Sequence of chain 2.A:
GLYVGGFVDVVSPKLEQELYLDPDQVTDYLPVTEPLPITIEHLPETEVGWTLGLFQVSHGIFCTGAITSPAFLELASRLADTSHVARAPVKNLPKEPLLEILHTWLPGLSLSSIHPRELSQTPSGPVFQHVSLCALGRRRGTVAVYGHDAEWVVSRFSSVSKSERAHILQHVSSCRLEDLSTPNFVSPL

Binding-site contacts:
Ligand atom C22 contacts residue LEU193 of chain 4.B at 3.7 Å (hydrophobic).
Ligand atom O10 contacts residue PRO189 of chain 2.A at 3.1 Å.
Ligand atom C20 contacts residue LEU80 of chain 2.A at 3.9 Å (hydrophobic).
Ligand atom C5 contacts residue NJQ1 of chain 4.J at 3.7 Å.
Ligand atom C21 contacts residue LEU193 of chain 4.B at 3.8 Å (hydrophobic).
Ligand atom C37 contacts residue LEU107 of chain 2.A at 3.9 Å (hydrophobic).
Ligand atom C33 contacts residue NJQ1 of chain 4.I at 3.3 Å.
Ligand atom C30 contacts residue LEU190 of chain 4.B at 3.8 Å (hydrophobic).
Ligand atom C9 contacts residue PRO189 of chain 2.A at 3.7 Å (hydrophobic).
Ligand atom C57 contacts residue ALA77 of chain 2.A at 3.8 Å (hydrophobic).
Ligand atom C28 contacts residue LEU190 of chain 4.B at 3.7 Å (hydrophobic).
Ligand atom O11 contacts residue LEU44 of chain 4.B at 3.5 Å.
Ligand atom C7 contacts residue NJQ1 of chain 4.J at 3.9 Å.
Ligand atom C9 contacts residue NJQ1 of chain 4.J at 3.9 Å.
Ligand atom C32 contacts residue NJQ1 of chain 4.I at 3.7 Å.
Ligand atom C30 contacts residue NJQ1 of chain 4.J at 3.8 Å.
Ligand atom O10 contacts residue NJQ1 of chain 4.J at 3.6 Å.
Ligand atom O29 contacts residue LEU190 of chain 4.B at 3.8 Å.
Ligand atom C33 contacts residue ALA136 of chain 2.A at 3.9 Å (hydrophobic).
Ligand atom C48 contacts residue NJQ1 of chain 4.J at 3.7 Å.
Ligand atom C5 contacts residue PRO189 of chain 4.B at 3.7 Å (hydrophobic).
Ligand atom N8 contacts residue LEU190 of chain 4.B at 3.9 Å.
Ligand atom C4 contacts residue NJQ1 of chain 4.J at 3.4 Å.
Ligand atom O29 contacts residue NJQ1 of chain 4.J at 3.3 Å.
Ligand atom O11 contacts residue THR192 of chain 4.B at 3.6 Å.
Ligand atom N8 contacts residue NJQ1 of chain 4.J at 3.8 Å.
Ligand atom C47 contacts residue ILE102 of chain 2.A at 3.6 Å (hydrophobic).
Ligand atom C6 contacts residue PRO189 of chain 4.B at 3.9 Å (hydrophobic).
Ligand atom C33 contacts residue TRP106 of chain 2.A at 3.9 Å (hydrophobic).
Ligand atom C45 contacts residue TRP106 of chain 2.A at 3.6 Å (hydrophobic).
Ligand atom C2 contacts residue NJQ1 of chain 4.J at 3.8 Å.
Ligand atom O29 contacts residue NJQ1 of chain 4.I at 3.1 Å.
Ligand atom C19 contacts residue PHE73 of chain 2.A at 3.8 Å (hydrophobic).
Ligand atom C28 contacts residue NJQ1 of chain 4.J at 3.5 Å.
Ligand atom C3 contacts residue NJQ1 of chain 4.J at 3.4 Å.
Ligand atom C18 contacts residue PHE186 of chain 2.A at 3.7 Å (hydrophobic).
Ligand atom C34 contacts residue TRP106 of chain 2.A at 3.9 Å (hydrophobic).
Ligand atom C19 contacts residue LEU76 of chain 2.A at 3.5 Å (hydrophobic).
Ligand atom C18 contacts residue PHE73 of chain 2.A at 3.6 Å (hydrophobic).
Ligand atom C20 contacts residue LEU76 of chain 2.A at 3.5 Å (hydrophobic).

Sequence of chain 4.B:
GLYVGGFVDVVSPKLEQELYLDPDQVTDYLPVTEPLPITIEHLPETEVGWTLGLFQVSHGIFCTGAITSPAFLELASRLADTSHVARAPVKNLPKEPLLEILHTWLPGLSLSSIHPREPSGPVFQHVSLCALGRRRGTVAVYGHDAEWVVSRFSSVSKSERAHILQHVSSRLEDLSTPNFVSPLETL

The small molecule below binds the protein below.
Small molecule (SMILES): O=C(O)c1ccc(NC(=O)c2cccc(CC3CCCCC3)n2)c(Cc2ccccc2)c1